A protein and the small-molecule ligand that binds it are described below.
Small molecule (SMILES): Cc1ccccc1C(=O)N1CCN(c2ccc3c(N)nncc3c2)CC1

Sequence of chain 1.B:
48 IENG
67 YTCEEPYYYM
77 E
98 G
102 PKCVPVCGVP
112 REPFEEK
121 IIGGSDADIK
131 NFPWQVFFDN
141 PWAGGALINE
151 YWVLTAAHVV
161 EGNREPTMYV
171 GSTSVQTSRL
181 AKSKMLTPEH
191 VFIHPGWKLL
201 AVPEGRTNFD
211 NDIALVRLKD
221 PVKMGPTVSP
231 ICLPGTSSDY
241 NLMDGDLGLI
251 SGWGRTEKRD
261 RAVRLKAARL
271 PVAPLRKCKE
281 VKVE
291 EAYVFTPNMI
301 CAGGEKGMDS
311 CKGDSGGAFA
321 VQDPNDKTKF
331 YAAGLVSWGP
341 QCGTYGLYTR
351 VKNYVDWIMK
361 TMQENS

Binding-site contacts:
Ligand atom C14 contacts residue GLY339 of chain 1.B at 3.7 Å.
Ligand atom C3 contacts residue GLY339 of chain 1.B at 3.9 Å.
Ligand atom N22 contacts residue GLY339 of chain 1.B at 3.8 Å.
Ligand atom C13 contacts residue TRP338 of chain 1.B at 3.9 Å (hydrophobic).
Ligand atom N25 contacts residue ASP309 of chain 1.B at 2.7 Å (salt-bridge).
Ligand atom C9 contacts residue GLY339 of chain 1.B at 3.6 Å.
Ligand atom N25 contacts residue TRP338 of chain 1.B at 3.8 Å.
Ligand atom C7 contacts residue LYS312 of chain 1.B at 3.7 Å.
Ligand atom N21 contacts residue GLY339 of chain 1.B at 3.8 Å.
Ligand atom N21 contacts residue GLN341 of chain 1.B at 3.5 Å.
Ligand atom C9 contacts residue SER310 of chain 1.B at 3.4 Å.
Ligand atom C3 contacts residue TRP338 of chain 1.B at 3.4 Å (hydrophobic).
Ligand atom C3 contacts residue VAL336 of chain 1.B at 3.7 Å (hydrophobic).
Ligand atom C16 contacts residue SER337 of chain 1.B at 3.4 Å.
Ligand atom C18 contacts residue HIS158 of chain 1.B at 2.9 Å.
Ligand atom C9 contacts residue TRP338 of chain 1.B at 3.6 Å (hydrophobic).
Ligand atom C2 contacts residue HIS158 of chain 1.B at 3.9 Å.
Ligand atom C18 contacts residue SER315 of chain 1.B at 3.5 Å.
Ligand atom C12 contacts residue HIS158 of chain 1.B at 3.5 Å.
Ligand atom O26 contacts residue LYS312 of chain 1.B at 3.5 Å.
Ligand atom C16 contacts residue HIS158 of chain 1.B at 3.5 Å.
Ligand atom C14 contacts residue ASP309 of chain 1.B at 3.4 Å.
Ligand atom C14 contacts residue TRP338 of chain 1.B at 3.8 Å (hydrophobic).
Ligand atom C10 contacts residue GLY339 of chain 1.B at 3.7 Å.
Ligand atom N21 contacts residue CYS342 of chain 1.B at 3.3 Å (h-bond).
Ligand atom C2 contacts residue PRO141 of chain 1.B at 3.7 Å (hydrophobic).
Ligand atom C6 contacts residue TRP338 of chain 1.B at 3.4 Å (hydrophobic).
Ligand atom N21 contacts residue ASP309 of chain 1.B at 3.2 Å (salt-bridge).
Ligand atom N22 contacts residue ASP309 of chain 1.B at 2.6 Å (salt-bridge).
Ligand atom C6 contacts residue SER337 of chain 1.B at 3.4 Å.
Ligand atom N21 contacts residue SER310 of chain 1.B at 3.5 Å (h-bond).
Ligand atom C5 contacts residue HIS158 of chain 1.B at 3.3 Å.
Ligand atom N25 contacts residue SER310 of chain 1.B at 2.9 Å (h-bond).
Ligand atom C20 contacts residue HIS158 of chain 1.B at 3.9 Å.
Ligand atom C8 contacts residue GLY339 of chain 1.B at 3.8 Å.
Ligand atom N22 contacts residue SER310 of chain 1.B at 2.8 Å (h-bond).
Ligand atom N25 contacts residue GLY346 of chain 1.B at 3.4 Å.
Ligand atom C16 contacts residue SER315 of chain 1.B at 3.2 Å.
Ligand atom C14 contacts residue SER310 of chain 1.B at 2.7 Å.
Ligand atom C10 contacts residue CYS311 of chain 1.B at 3.8 Å (hydrophobic).